Sequence of chain 1.B:
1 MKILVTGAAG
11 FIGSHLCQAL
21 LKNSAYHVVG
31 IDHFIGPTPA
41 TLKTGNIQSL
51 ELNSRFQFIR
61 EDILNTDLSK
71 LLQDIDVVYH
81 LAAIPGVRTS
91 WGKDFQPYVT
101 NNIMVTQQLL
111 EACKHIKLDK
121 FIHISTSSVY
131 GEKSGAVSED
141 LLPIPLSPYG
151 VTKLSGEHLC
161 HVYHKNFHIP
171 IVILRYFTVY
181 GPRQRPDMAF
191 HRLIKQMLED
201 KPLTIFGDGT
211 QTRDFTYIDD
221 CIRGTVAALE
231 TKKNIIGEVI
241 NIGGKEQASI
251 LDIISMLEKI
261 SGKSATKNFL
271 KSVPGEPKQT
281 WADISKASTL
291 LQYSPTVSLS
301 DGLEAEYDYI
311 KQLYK

Binding-site contacts:
Ligand atom C2D contacts residue UGB1 of chain 1.J at 0.0 Å.
Ligand atom O1B contacts residue UGB1 of chain 1.J at 1.0 Å (h-bond).
Ligand atom O4' contacts residue TYR149 of chain 1.B at 2.6 Å (h-bond).
Ligand atom C3' contacts residue UGB1 of chain 1.J at 0.7 Å.
Ligand atom C3D contacts residue UGB1 of chain 1.J at 0.0 Å.
Ligand atom O5' contacts residue UGB1 of chain 1.J at 1.5 Å.
Ligand atom N3 contacts residue UGB1 of chain 1.J at 0.0 Å (h-bond).
Ligand atom O4 contacts residue UGB1 of chain 1.J at 0.0 Å (h-bond).
Ligand atom PA contacts residue UGB1 of chain 1.J at 0.1 Å.
Ligand atom O'P contacts residue UGB1 of chain 1.J at 1.0 Å (h-bond).
Ligand atom C5D contacts residue UGB1 of chain 1.J at 0.0 Å.
Ligand atom O4' contacts residue UGB1 of chain 1.J at 0.2 Å (h-bond).
Ligand atom O2D contacts residue UGB1 of chain 1.J at 0.1 Å (h-bond).
Ligand atom C6 contacts residue UGB1 of chain 1.J at 0.0 Å.
Ligand atom C4D contacts residue UGB1 of chain 1.J at 0.0 Å.
Ligand atom C1' contacts residue UGB1 of chain 1.J at 1.8 Å.
Ligand atom C1D contacts residue UGB1 of chain 1.J at 0.0 Å.
Ligand atom O'P contacts residue THR126 of chain 1.B at 2.0 Å (h-bond).
Ligand atom O5D contacts residue UGB1 of chain 1.J at 0.1 Å (h-bond).
Ligand atom O3B contacts residue UGB1 of chain 1.J at 0.9 Å (h-bond).
Ligand atom C6' contacts residue UGB1 of chain 1.J at 0.6 Å.
Ligand atom O3D contacts residue UGB1 of chain 1.J at 0.1 Å (h-bond).
Ligand atom C2 contacts residue UGB1 of chain 1.J at 0.0 Å.
Ligand atom C4' contacts residue UGB1 of chain 1.J at 0.3 Å.
Ligand atom N1 contacts residue UGB1 of chain 1.J at 0.0 Å (h-bond).
Ligand atom O2A contacts residue UGB1 of chain 1.J at 0.2 Å (h-bond).
Ligand atom C5' contacts residue UGB1 of chain 1.J at 0.5 Å.
Ligand atom O2 contacts residue UGB1 of chain 1.J at 0.0 Å (h-bond).
Ligand atom O2' contacts residue UGB1 of chain 1.J at 2.1 Å (h-bond).
Ligand atom O3A contacts residue UGB1 of chain 1.J at 0.1 Å (h-bond).
Ligand atom O1A contacts residue UGB1 of chain 1.J at 0.2 Å (h-bond).
Ligand atom O2B contacts residue UGB1 of chain 1.J at 0.7 Å (h-bond).
Ligand atom C2' contacts residue UGB1 of chain 1.J at 1.4 Å.
Ligand atom O'Q contacts residue UGB1 of chain 1.J at 1.4 Å (h-bond).
Ligand atom O4D contacts residue UGB1 of chain 1.J at 0.0 Å (h-bond).
Ligand atom O4' contacts residue THR126 of chain 1.B at 2.6 Å (h-bond).
Ligand atom C4 contacts residue UGB1 of chain 1.J at 0.0 Å.
Ligand atom PB contacts residue UGB1 of chain 1.J at 0.2 Å.
Ligand atom O3' contacts residue UGB1 of chain 1.J at 0.3 Å (h-bond).
Ligand atom C5 contacts residue UGB1 of chain 1.J at 0.0 Å.

A small-molecule ligand and the protein it binds are described below.
Small molecule (SMILES): O=C(O)[C@H]1O[C@H](O[P](=O)(O)O[P](=O)(O)OC[C@H]2O[C@@H](n3ccc(=O)[nH]c3=O)[C@H](O)[C@@H]2O)[C@H](O)[C@@H](O)[C@@H]1O